Sequence of chain 2.A:
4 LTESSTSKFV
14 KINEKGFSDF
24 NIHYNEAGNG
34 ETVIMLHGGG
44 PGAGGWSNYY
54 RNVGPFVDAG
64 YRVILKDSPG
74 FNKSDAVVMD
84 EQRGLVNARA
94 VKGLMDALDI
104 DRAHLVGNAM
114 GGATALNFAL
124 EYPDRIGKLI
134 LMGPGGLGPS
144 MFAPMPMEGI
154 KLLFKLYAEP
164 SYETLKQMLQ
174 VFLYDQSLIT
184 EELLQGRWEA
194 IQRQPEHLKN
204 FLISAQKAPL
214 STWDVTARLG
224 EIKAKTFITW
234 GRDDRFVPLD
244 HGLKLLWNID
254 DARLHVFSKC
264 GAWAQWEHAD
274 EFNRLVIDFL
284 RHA

A protein and the small-molecule ligand that binds it are described below.
Small molecule (SMILES): O=C(O)/C(O)=C\C=C\C(=O)c1ccccc1

Binding-site contacts:
Ligand atom CA5 contacts residue GLY42 of chain 2.A at 3.8 Å.
Ligand atom CB5 contacts residue ILE153 of chain 2.A at 3.3 Å (hydrophobic).
Ligand atom OA2 contacts residue ARG190 of chain 2.A at 3.0 Å (salt-bridge).
Ligand atom OA1 contacts residue ALA46 of chain 2.A at 3.5 Å.
Ligand atom CA2 contacts residue ARG190 of chain 2.A at 3.5 Å.
Ligand atom OA4 contacts residue ALA112 of chain 2.A at 3.1 Å.
Ligand atom CA6 contacts residue GLY42 of chain 2.A at 3.5 Å.
Ligand atom OA2 contacts residue PHE175 of chain 2.A at 3.1 Å.
Ligand atom CA1 contacts residue GLY43 of chain 2.A at 3.5 Å.
Ligand atom OA4 contacts residue MET113 of chain 2.A at 2.8 Å (h-bond).
Ligand atom CA2 contacts residue PHE175 of chain 2.A at 3.4 Å (hydrophobic).
Ligand atom OA3 contacts residue MET171 of chain 2.A at 3.6 Å.
Ligand atom OA1 contacts residue GLY41 of chain 2.A at 3.0 Å.
Ligand atom CA1 contacts residue ARG190 of chain 2.A at 3.2 Å.
Ligand atom CA3 contacts residue PHE175 of chain 2.A at 3.5 Å (hydrophobic).
Ligand atom OA1 contacts residue ARG190 of chain 2.A at 3.6 Å (salt-bridge).
Ligand atom CA6 contacts residue ALA112 of chain 2.A at 3.3 Å (hydrophobic).
Ligand atom CA2 contacts residue GLY43 of chain 2.A at 3.5 Å.
Ligand atom CA4 contacts residue GLY43 of chain 2.A at 3.6 Å.
Ligand atom CA5 contacts residue LEU156 of chain 2.A at 3.6 Å (hydrophobic).
Ligand atom CB3 contacts residue TRP216 of chain 2.A at 3.8 Å (hydrophobic).
Ligand atom CA1 contacts residue PHE175 of chain 2.A at 3.7 Å (hydrophobic).
Ligand atom OA3 contacts residue ARG190 of chain 2.A at 3.1 Å (salt-bridge).
Ligand atom CA4 contacts residue GLY42 of chain 2.A at 3.4 Å.
Ligand atom OA4 contacts residue GLY41 of chain 2.A at 3.5 Å.
Ligand atom CB1 contacts residue ALA112 of chain 2.A at 3.8 Å (hydrophobic).
Ligand atom CB3 contacts residue LEU213 of chain 2.A at 3.8 Å (hydrophobic).
Ligand atom CB6 contacts residue ILE153 of chain 2.A at 3.3 Å (hydrophobic).
Ligand atom OA1 contacts residue GLY43 of chain 2.A at 2.8 Å (h-bond).
Ligand atom CB5 contacts residue VAL240 of chain 2.A at 3.5 Å (hydrophobic).
Ligand atom CB4 contacts residue GLY138 of chain 2.A at 3.6 Å.
Ligand atom CA6 contacts residue MET113 of chain 2.A at 3.6 Å (hydrophobic).
Ligand atom CB2 contacts residue MET113 of chain 2.A at 3.6 Å (hydrophobic).
Ligand atom OA1 contacts residue GLY42 of chain 2.A at 3.1 Å (h-bond).
Ligand atom CB5 contacts residue PHE239 of chain 2.A at 3.8 Å (hydrophobic).
Ligand atom CA3 contacts residue GLY43 of chain 2.A at 3.6 Å.
Ligand atom CB3 contacts residue GLY138 of chain 2.A at 3.7 Å.
Ligand atom OA3 contacts residue PHE175 of chain 2.A at 3.4 Å.
Ligand atom CB6 contacts residue VAL240 of chain 2.A at 3.7 Å (hydrophobic).
Ligand atom OA4 contacts residue GLY42 of chain 2.A at 2.7 Å (h-bond).